Sequence of chain 1.B:
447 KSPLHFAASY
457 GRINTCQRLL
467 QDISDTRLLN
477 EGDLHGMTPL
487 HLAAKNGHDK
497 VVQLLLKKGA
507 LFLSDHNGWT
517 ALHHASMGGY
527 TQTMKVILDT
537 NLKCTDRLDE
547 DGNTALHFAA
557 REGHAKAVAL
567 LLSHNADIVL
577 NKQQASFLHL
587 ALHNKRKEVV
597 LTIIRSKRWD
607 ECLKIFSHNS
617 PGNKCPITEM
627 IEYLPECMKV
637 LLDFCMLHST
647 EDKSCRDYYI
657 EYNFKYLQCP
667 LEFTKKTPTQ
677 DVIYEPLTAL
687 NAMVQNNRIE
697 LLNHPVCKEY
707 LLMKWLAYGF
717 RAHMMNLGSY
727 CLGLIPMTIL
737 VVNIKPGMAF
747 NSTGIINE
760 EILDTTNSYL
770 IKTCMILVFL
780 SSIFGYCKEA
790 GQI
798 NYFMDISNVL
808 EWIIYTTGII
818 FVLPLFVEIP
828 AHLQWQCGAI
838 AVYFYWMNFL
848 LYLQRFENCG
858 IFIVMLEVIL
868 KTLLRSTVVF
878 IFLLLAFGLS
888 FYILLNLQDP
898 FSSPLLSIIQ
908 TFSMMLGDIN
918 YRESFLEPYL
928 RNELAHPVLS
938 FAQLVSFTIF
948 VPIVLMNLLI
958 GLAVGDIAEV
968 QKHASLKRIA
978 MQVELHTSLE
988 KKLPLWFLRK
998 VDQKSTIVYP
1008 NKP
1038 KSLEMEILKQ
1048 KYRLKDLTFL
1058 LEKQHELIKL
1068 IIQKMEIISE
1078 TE

The protein below binds the small molecule below.
Small molecule (SMILES): CC(=O)N[C@H]1[C@H](O[C@H]2[C@H](O)[C@@H](NC(C)=O)CO[C@@H]2CO)O[C@H](CO)[C@@H](O)[C@@H]1O

Binding-site contacts:
Ligand atom C4 contacts residue ASN747 of chain 1.B at 4.2 Å.
Ligand atom C2 contacts residue THR749 of chain 1.B at 3.9 Å.
Ligand atom O5 contacts residue ASN747 of chain 1.B at 2.4 Å (h-bond).
Ligand atom C7 contacts residue ASN747 of chain 1.B at 3.5 Å.
Ligand atom O6 contacts residue ILE752 of chain 1.B at 4.1 Å.
Ligand atom O5 contacts residue ILE752 of chain 1.B at 3.6 Å.
Ligand atom C8 contacts residue GLU760 of chain 1.B at 4.2 Å.
Ligand atom N2 contacts residue ASN747 of chain 1.B at 2.9 Å (h-bond).
Ligand atom O6 contacts residue GLU760 of chain 1.B at 3.8 Å.
Ligand atom C7 contacts residue THR749 of chain 1.B at 4.2 Å.
Ligand atom C5 contacts residue ILE752 of chain 1.B at 4.3 Å (hydrophobic).
Ligand atom C5 contacts residue ASN747 of chain 1.B at 3.7 Å.
Ligand atom C6 contacts residue LEU762 of chain 1.B at 4.3 Å (hydrophobic).
Ligand atom C3 contacts residue ASN747 of chain 1.B at 3.8 Å.
Ligand atom C8 contacts residue LEU762 of chain 1.B at 4.0 Å (hydrophobic).
Ligand atom N2 contacts residue THR749 of chain 1.B at 3.2 Å (h-bond).
Ligand atom C2 contacts residue ASN747 of chain 1.B at 2.4 Å.
Ligand atom C1 contacts residue THR749 of chain 1.B at 3.7 Å.
Ligand atom C6 contacts residue ILE752 of chain 1.B at 3.7 Å (hydrophobic).
Ligand atom C3 contacts residue THR749 of chain 1.B at 4.1 Å.
Ligand atom C1 contacts residue ASN747 of chain 1.B at 1.4 Å.
Ligand atom C5 contacts residue LEU762 of chain 1.B at 4.2 Å (hydrophobic).
Ligand atom C8 contacts residue THR749 of chain 1.B at 4.3 Å.
Ligand atom C6 contacts residue GLU760 of chain 1.B at 4.3 Å.
Ligand atom C8 contacts residue SER748 of chain 1.B at 3.9 Å.
Ligand atom O7 contacts residue ASN747 of chain 1.B at 3.7 Å.